Sequence of chain 8.A:
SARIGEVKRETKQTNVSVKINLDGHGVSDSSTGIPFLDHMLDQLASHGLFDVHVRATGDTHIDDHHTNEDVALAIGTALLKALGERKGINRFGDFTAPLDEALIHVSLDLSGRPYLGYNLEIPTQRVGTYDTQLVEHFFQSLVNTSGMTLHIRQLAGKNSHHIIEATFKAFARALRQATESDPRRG

Sequence of chain 21.A:
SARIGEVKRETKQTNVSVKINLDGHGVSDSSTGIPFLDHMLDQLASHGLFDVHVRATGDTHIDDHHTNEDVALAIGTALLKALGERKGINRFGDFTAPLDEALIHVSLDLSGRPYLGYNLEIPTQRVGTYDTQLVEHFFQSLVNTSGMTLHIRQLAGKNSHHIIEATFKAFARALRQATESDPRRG

Binding-site contacts:
Ligand atom C4 contacts residue GLU171 of chain 19.A at 3.5 Å.
Ligand atom C6 contacts residue MN1 of chain 8.B at 3.1 Å.
Ligand atom OP4 contacts residue HIS53 of chain 19.A at 3.1 Å (h-bond).
Ligand atom O3 contacts residue MN1 of chain 8.C at 2.4 Å.
Ligand atom C1 contacts residue GLU171 of chain 19.A at 3.2 Å.
Ligand atom N1 contacts residue MN1 of chain 8.B at 3.0 Å.
Ligand atom P contacts residue IG21 of chain 8.D at 0.1 Å.
Ligand atom O2 contacts residue GLN19 of chain 8.A at 3.0 Å (h-bond).
Ligand atom OP6 contacts residue ARG97 of chain 21.A at 2.9 Å (salt-bridge).
Ligand atom N2 contacts residue GLU171 of chain 19.A at 3.2 Å (salt-bridge).
Ligand atom OP5 contacts residue IG21 of chain 8.D at 0.1 Å (h-bond).
Ligand atom OP4 contacts residue IG21 of chain 8.D at 0.3 Å (h-bond).
Ligand atom C3 contacts residue GLU171 of chain 19.A at 3.3 Å.
Ligand atom OP1 contacts residue IG21 of chain 8.D at 0.2 Å (h-bond).
Ligand atom C3 contacts residue IG21 of chain 8.D at 0.3 Å.
Ligand atom N2 contacts residue HIS72 of chain 8.A at 3.2 Å (h-bond).
Ligand atom O3 contacts residue GLU171 of chain 19.A at 2.6 Å (salt-bridge).
Ligand atom C2 contacts residue EDO1 of chain 8.F at 3.3 Å.
Ligand atom O2 contacts residue IG21 of chain 8.D at 1.9 Å.
Ligand atom O3 contacts residue HIS45 of chain 19.A at 3.0 Å.
Ligand atom C6 contacts residue IG21 of chain 8.D at 0.8 Å.
Ligand atom C6 contacts residue MN1 of chain 8.C at 3.5 Å.
Ligand atom C1 contacts residue IG21 of chain 8.D at 0.1 Å.
Ligand atom C3 contacts residue MN1 of chain 8.C at 3.1 Å.
Ligand atom C3 contacts residue EDO1 of chain 8.F at 3.4 Å.
Ligand atom C2 contacts residue IG21 of chain 8.D at 0.5 Å.
Ligand atom OP5 contacts residue ARG97 of chain 21.A at 2.8 Å (salt-bridge).
Ligand atom N1 contacts residue IG21 of chain 8.D at 0.6 Å.
Ligand atom C4 contacts residue MN1 of chain 8.C at 3.1 Å.
Ligand atom O3 contacts residue HIS72 of chain 8.A at 3.4 Å (h-bond).
Ligand atom OP6 contacts residue LYS175 of chain 19.A at 2.9 Å (salt-bridge).
Ligand atom C4 contacts residue IG21 of chain 8.D at 0.5 Å.
Ligand atom OP6 contacts residue IG21 of chain 8.D at 0.1 Å (h-bond).
Ligand atom OP4 contacts residue GLN49 of chain 19.A at 2.9 Å (h-bond).
Ligand atom N2 contacts residue IG21 of chain 8.D at 0.4 Å (h-bond).
Ligand atom N2 contacts residue MN1 of chain 8.C at 2.4 Å.
Ligand atom O3 contacts residue IG21 of chain 8.D at 0.2 Å (h-bond).
Ligand atom C5 contacts residue EDO1 of chain 8.F at 3.5 Å.
Ligand atom C5 contacts residue IG21 of chain 8.D at 1.0 Å.
Ligand atom OP6 contacts residue HIS53 of chain 19.A at 3.3 Å (h-bond).

Sequence of chain 19.A:
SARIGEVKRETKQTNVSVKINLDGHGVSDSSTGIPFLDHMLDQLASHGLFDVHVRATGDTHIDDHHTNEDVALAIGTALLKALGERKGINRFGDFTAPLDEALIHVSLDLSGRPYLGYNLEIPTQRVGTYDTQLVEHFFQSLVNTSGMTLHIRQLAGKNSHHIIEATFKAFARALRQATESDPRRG

This small molecule binds to this protein.
Small molecule (SMILES): O=P(O)(O)OC[C@@H](O)[C@@H](O)c1cnc[nH]1